Sequence of chain 1.H:
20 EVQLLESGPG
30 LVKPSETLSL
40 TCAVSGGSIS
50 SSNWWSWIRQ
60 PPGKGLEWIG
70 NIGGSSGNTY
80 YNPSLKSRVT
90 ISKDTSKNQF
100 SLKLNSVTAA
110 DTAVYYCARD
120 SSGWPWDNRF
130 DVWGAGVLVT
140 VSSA

Sequence of chain 1.G:
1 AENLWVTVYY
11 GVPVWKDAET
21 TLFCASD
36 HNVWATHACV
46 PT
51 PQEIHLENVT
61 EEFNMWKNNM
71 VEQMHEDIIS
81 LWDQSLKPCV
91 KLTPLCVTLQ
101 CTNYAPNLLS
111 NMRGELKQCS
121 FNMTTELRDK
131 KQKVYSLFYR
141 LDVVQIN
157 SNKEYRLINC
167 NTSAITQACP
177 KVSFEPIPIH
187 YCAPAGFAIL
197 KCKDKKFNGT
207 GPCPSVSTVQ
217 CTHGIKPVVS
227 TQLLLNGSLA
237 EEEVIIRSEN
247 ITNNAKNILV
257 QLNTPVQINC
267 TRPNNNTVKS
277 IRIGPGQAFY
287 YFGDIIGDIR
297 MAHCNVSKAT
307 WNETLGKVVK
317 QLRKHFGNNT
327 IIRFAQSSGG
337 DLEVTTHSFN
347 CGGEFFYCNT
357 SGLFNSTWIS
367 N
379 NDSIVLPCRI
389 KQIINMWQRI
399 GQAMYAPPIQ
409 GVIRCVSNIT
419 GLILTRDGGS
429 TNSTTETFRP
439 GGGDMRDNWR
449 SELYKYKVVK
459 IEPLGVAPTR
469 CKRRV

The protein below binds the small molecule below.
Small molecule (SMILES): CC(=O)N[C@H]1[C@H](O[C@H]2[C@H](O)[C@@H](NC(C)=O)CO[C@@H]2CO)O[C@H](CO)[C@@H](O[C@@H]2O[C@H](CO)[C@@H](O)[C@H](O)[C@@H]2O)[C@@H]1O

Binding-site contacts:
Ligand atom C5 contacts residue LYS131 of chain 1.G at 4.2 Å.
Ligand atom C8 contacts residue ASN122 of chain 1.G at 3.8 Å.
Ligand atom C6 contacts residue LYS131 of chain 1.G at 4.4 Å.
Ligand atom C4 contacts residue ASN122 of chain 1.G at 4.2 Å.
Ligand atom C1 contacts residue LYS131 of chain 1.G at 3.8 Å.
Ligand atom N2 contacts residue LYS133 of chain 1.G at 4.1 Å.
Ligand atom O5 contacts residue ASN122 of chain 1.G at 2.4 Å (h-bond).
Ligand atom N2 contacts residue ASN122 of chain 1.G at 2.9 Å (h-bond).
Ligand atom C3 contacts residue ASN122 of chain 1.G at 3.8 Å.
Ligand atom O7 contacts residue PHE121 of chain 1.G at 4.3 Å.
Ligand atom O5 contacts residue LYS131 of chain 1.G at 3.6 Å.
Ligand atom C2 contacts residue ASN122 of chain 1.G at 2.5 Å.
Ligand atom C8 contacts residue SER49 of chain 1.H at 4.1 Å.
Ligand atom C1 contacts residue ASN122 of chain 1.G at 1.4 Å.
Ligand atom O7 contacts residue ASN122 of chain 1.G at 4.4 Å.
Ligand atom C5 contacts residue ASN122 of chain 1.G at 3.6 Å.
Ligand atom C7 contacts residue ASN122 of chain 1.G at 3.5 Å.